This small molecule binds to this protein.
Small molecule (SMILES): CC(C)[C@H](N)C(=O)O

Sequence of chain 1.B:
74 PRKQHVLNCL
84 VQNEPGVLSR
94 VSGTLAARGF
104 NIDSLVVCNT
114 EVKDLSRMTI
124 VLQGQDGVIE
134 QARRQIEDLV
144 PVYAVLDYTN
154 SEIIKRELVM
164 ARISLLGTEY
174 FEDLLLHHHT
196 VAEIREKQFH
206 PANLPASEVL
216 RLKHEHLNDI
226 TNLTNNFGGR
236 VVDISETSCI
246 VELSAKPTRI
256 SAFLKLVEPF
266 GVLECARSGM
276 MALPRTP

Binding-site contacts:
Ligand atom O contacts residue SER92 of chain 1.B at 4.4 Å.
Ligand atom CG1 contacts residue VAL90 of chain 1.B at 4.2 Å (hydrophobic).
Ligand atom O contacts residue GLU87 of chain 1.B at 3.7 Å.
Ligand atom N contacts residue GLU87 of chain 1.B at 3.9 Å.
Ligand atom C contacts residue GLU87 of chain 1.B at 3.2 Å.
Ligand atom CG1 contacts residue ASN86 of chain 1.B at 3.8 Å.
Ligand atom O contacts residue LEU91 of chain 1.B at 2.8 Å (h-bond).
Ligand atom CB contacts residue LEU91 of chain 1.B at 4.1 Å (hydrophobic).
Ligand atom C contacts residue LEU91 of chain 1.B at 4.0 Å (hydrophobic).
Ligand atom CG2 contacts residue LEU91 of chain 1.B at 3.8 Å (hydrophobic).
Ligand atom C contacts residue PRO88 of chain 1.B at 4.0 Å (hydrophobic).
Ligand atom O contacts residue VAL90 of chain 1.B at 3.3 Å (h-bond).
Ligand atom CG1 contacts residue SER119 of chain 1.B at 3.7 Å.
Ligand atom OXT contacts residue GLY89 of chain 1.B at 3.5 Å (h-bond).
Ligand atom CA contacts residue VAL90 of chain 1.B at 4.4 Å (hydrophobic).
Ligand atom OXT contacts residue PRO88 of chain 1.B at 3.5 Å.
Ligand atom C contacts residue VAL90 of chain 1.B at 4.1 Å (hydrophobic).
Ligand atom CA contacts residue GLU87 of chain 1.B at 3.0 Å.
Ligand atom CG2 contacts residue VAL110 of chain 1.B at 3.7 Å (hydrophobic).
Ligand atom CG1 contacts residue GLN85 of chain 1.B at 3.3 Å.
Ligand atom CB contacts residue GLN85 of chain 1.B at 4.4 Å.
Ligand atom CB contacts residue VAL90 of chain 1.B at 4.2 Å (hydrophobic).
Ligand atom CB contacts residue GLU87 of chain 1.B at 4.2 Å.
Ligand atom O contacts residue PRO88 of chain 1.B at 4.2 Å.
Ligand atom C contacts residue GLY89 of chain 1.B at 3.7 Å.
Ligand atom OXT contacts residue GLU87 of chain 1.B at 3.5 Å (salt-bridge).
Ligand atom CG1 contacts residue VAL110 of chain 1.B at 4.2 Å (hydrophobic).
Ligand atom N contacts residue ASN86 of chain 1.B at 4.0 Å.
Ligand atom CG1 contacts residue VAL84 of chain 1.B at 3.7 Å (hydrophobic).
Ligand atom O contacts residue GLY89 of chain 1.B at 3.4 Å (h-bond).